Sequence of chain 1.A:
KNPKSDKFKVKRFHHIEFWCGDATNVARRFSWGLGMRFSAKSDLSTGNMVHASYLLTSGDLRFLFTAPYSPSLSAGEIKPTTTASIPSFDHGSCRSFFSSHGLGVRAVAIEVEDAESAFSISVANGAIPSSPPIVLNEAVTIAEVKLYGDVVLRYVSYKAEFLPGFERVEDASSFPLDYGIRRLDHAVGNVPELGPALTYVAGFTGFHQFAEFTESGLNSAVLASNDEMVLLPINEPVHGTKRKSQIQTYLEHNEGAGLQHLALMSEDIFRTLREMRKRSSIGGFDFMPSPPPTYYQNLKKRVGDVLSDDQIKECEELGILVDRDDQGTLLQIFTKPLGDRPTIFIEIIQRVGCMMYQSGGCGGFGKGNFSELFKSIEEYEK

The small molecule below binds the protein below.
Small molecule (SMILES): CCCCCn1ccc2c(C(=O)Nc3nnnn3C)ccnc21

Binding-site contacts:
Ligand atom O12 contacts residue HIS280 of chain 1.A at 3.2 Å (h-bond).
Ligand atom N7 contacts residue PHE396 of chain 1.A at 3.5 Å.
Ligand atom C2 contacts residue PHE353 of chain 1.A at 3.6 Å (hydrophobic).
Ligand atom C6 contacts residue PHE353 of chain 1.A at 3.3 Å (hydrophobic).
Ligand atom C1 contacts residue PHE353 of chain 1.A at 3.4 Å (hydrophobic).
Ligand atom N15 contacts residue HIS198 of chain 1.A at 3.1 Å (h-bond).
Ligand atom O12 contacts residue PHE353 of chain 1.A at 3.3 Å.
Ligand atom O12 contacts residue GLU366 of chain 1.A at 3.0 Å (salt-bridge).
Ligand atom C10 contacts residue PHE396 of chain 1.A at 3.8 Å (hydrophobic).
Ligand atom C8 contacts residue PHE396 of chain 1.A at 3.4 Å (hydrophobic).
Ligand atom C11 contacts residue PHE353 of chain 1.A at 3.8 Å (hydrophobic).
Ligand atom N15 contacts residue HIS280 of chain 1.A at 3.4 Å (h-bond).
Ligand atom C9 contacts residue GLY392 of chain 1.A at 3.9 Å.
Ligand atom C14 contacts residue CO1 of chain 1.B at 3.1 Å.
Ligand atom C19 contacts residue ASN254 of chain 1.A at 3.5 Å.
Ligand atom C14 contacts residue HIS280 of chain 1.A at 3.6 Å.
Ligand atom C9 contacts residue PHE391 of chain 1.A at 3.7 Å (hydrophobic).
Ligand atom C5 contacts residue PHE353 of chain 1.A at 3.7 Å (hydrophobic).
Ligand atom C8 contacts residue GLY392 of chain 1.A at 3.4 Å.
Ligand atom N15 contacts residue PHE391 of chain 1.A at 3.9 Å.
Ligand atom C21 contacts residue LEU399 of chain 1.A at 3.4 Å (hydrophobic).
Ligand atom N13 contacts residue CO1 of chain 1.B at 3.5 Å.
Ligand atom O12 contacts residue CO1 of chain 1.B at 2.1 Å.
Ligand atom C5 contacts residue PHE396 of chain 1.A at 3.7 Å (hydrophobic).
Ligand atom C9 contacts residue PHE396 of chain 1.A at 3.8 Å (hydrophobic).
Ligand atom C19 contacts residue SER239 of chain 1.A at 3.4 Å.
Ligand atom N16 contacts residue VAL200 of chain 1.A at 3.6 Å.
Ligand atom N16 contacts residue PHE391 of chain 1.A at 3.4 Å.
Ligand atom N16 contacts residue PRO252 of chain 1.A at 3.4 Å.
Ligand atom N17 contacts residue PHE391 of chain 1.A at 3.8 Å.
Ligand atom O12 contacts residue PHE391 of chain 1.A at 3.8 Å.
Ligand atom N17 contacts residue PRO252 of chain 1.A at 3.2 Å.
Ligand atom C11 contacts residue CO1 of chain 1.B at 3.0 Å.
Ligand atom C11 contacts residue HIS280 of chain 1.A at 3.5 Å.
Ligand atom N16 contacts residue CO1 of chain 1.B at 3.1 Å.
Ligand atom N15 contacts residue VAL200 of chain 1.A at 3.8 Å.
Ligand atom N13 contacts residue HIS280 of chain 1.A at 3.5 Å.
Ligand atom N15 contacts residue CO1 of chain 1.B at 2.1 Å.
Ligand atom N16 contacts residue HIS198 of chain 1.A at 3.1 Å (h-bond).
Ligand atom C9 contacts residue PHE353 of chain 1.A at 3.7 Å (hydrophobic).